A small-molecule ligand and the protein it binds are described below.
Small molecule (SMILES): CC(=O)N[C@H]1[C@H](O[C@H]2[C@H](O)[C@@H](NC(C)=O)CO[C@@H]2CO)O[C@H](CO)[C@@H](O)[C@@H]1O

Sequence of chain 1.D:
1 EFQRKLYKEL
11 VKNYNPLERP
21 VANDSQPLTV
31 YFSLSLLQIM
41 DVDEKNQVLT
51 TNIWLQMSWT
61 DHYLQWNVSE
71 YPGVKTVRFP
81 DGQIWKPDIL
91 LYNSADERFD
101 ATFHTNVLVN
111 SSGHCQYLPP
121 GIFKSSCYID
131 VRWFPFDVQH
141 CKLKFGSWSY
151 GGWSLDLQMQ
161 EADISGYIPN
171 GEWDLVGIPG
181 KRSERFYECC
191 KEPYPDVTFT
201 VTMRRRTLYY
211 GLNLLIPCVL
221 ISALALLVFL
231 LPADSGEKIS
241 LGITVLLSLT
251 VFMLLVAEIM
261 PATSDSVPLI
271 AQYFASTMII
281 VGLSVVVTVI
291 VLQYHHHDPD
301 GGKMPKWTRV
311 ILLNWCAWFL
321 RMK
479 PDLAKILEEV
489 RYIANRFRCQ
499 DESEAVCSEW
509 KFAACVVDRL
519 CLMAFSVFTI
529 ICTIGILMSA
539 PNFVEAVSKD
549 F

Binding-site contacts:
Ligand atom O7 contacts residue ASN23 of chain 1.D at 3.6 Å (h-bond).
Ligand atom C1 contacts residue ASN23 of chain 1.D at 1.4 Å.
Ligand atom C6 contacts residue SER25 of chain 1.D at 4.2 Å.
Ligand atom C1 contacts residue GLN26 of chain 1.D at 4.3 Å.
Ligand atom N2 contacts residue ASN23 of chain 1.D at 2.9 Å (h-bond).
Ligand atom C5 contacts residue GLN26 of chain 1.D at 4.5 Å.
Ligand atom C5 contacts residue ASN23 of chain 1.D at 3.6 Å.
Ligand atom C6 contacts residue GLN26 of chain 1.D at 3.9 Å.
Ligand atom O6 contacts residue SER25 of chain 1.D at 3.5 Å.
Ligand atom O6 contacts residue GLN26 of chain 1.D at 3.0 Å (h-bond).
Ligand atom C4 contacts residue ASN23 of chain 1.D at 4.2 Å.
Ligand atom C1 contacts residue SER25 of chain 1.D at 4.3 Å.
Ligand atom O5 contacts residue SER25 of chain 1.D at 4.0 Å.
Ligand atom C5 contacts residue SER25 of chain 1.D at 3.9 Å.
Ligand atom C2 contacts residue ASN23 of chain 1.D at 2.5 Å.
Ligand atom C7 contacts residue ASN23 of chain 1.D at 3.5 Å.
Ligand atom C3 contacts residue ASN23 of chain 1.D at 3.8 Å.
Ligand atom O5 contacts residue ASN23 of chain 1.D at 2.3 Å (h-bond).
Ligand atom O5 contacts residue GLN26 of chain 1.D at 3.6 Å.